Binding-site contacts:
Ligand atom C8 contacts residue ASN126 of chain 1.B at 4.1 Å.
Ligand atom N2 contacts residue ASN126 of chain 1.B at 2.6 Å (h-bond).
Ligand atom O7 contacts residue ASN126 of chain 1.B at 3.6 Å.
Ligand atom C8 contacts residue LYS122 of chain 1.B at 4.1 Å.
Ligand atom C3 contacts residue ASN126 of chain 1.B at 3.8 Å.
Ligand atom C1 contacts residue ASN126 of chain 1.B at 1.5 Å.
Ligand atom O5 contacts residue ASN126 of chain 1.B at 2.5 Å (h-bond).
Ligand atom C7 contacts residue ASN126 of chain 1.B at 3.1 Å.
Ligand atom C2 contacts residue ASN126 of chain 1.B at 2.5 Å.
Ligand atom C5 contacts residue ASN126 of chain 1.B at 3.7 Å.
Ligand atom C8 contacts residue GLU123 of chain 1.B at 3.9 Å.
Ligand atom C4 contacts residue ASN126 of chain 1.B at 4.3 Å.

This small molecule binds to this protein.
Small molecule (SMILES): CC(=O)N[C@@H]1[C@@H](O)[C@H](O)[C@@H](CO)O[C@H]1O

Sequence of chain 1.B:
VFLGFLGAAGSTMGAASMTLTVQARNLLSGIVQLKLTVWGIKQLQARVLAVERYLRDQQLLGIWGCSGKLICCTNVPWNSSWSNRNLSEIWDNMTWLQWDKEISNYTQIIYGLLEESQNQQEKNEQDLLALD